A small-molecule ligand and the protein it binds are described below.
Small molecule (SMILES): OCC1CC1

Sequence of chain 1.B:
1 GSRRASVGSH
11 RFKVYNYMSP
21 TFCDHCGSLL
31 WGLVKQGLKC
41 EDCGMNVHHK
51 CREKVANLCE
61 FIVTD

Binding-site contacts:
Ligand atom C1 contacts residue TYR15 of chain 1.B at 3.1 Å (hydrophobic).
Ligand atom C3 contacts residue THR21 of chain 1.B at 4.4 Å.
Ligand atom O1 contacts residue PO41 of chain 1.J at 3.9 Å.
Ligand atom O1 contacts residue TYR15 of chain 1.B at 2.8 Å (h-bond).
Ligand atom C4 contacts residue TYR15 of chain 1.B at 3.9 Å (hydrophobic).
Ligand atom C4 contacts residue MET18 of chain 1.B at 3.0 Å (hydrophobic).
Ligand atom O1 contacts residue LYS39 of chain 1.B at 4.3 Å.
Ligand atom C3 contacts residue MET18 of chain 1.B at 3.1 Å (hydrophobic).
Ligand atom C4 contacts residue ASN16 of chain 1.B at 4.0 Å.
Ligand atom C3 contacts residue TYR15 of chain 1.B at 4.5 Å (hydrophobic).
Ligand atom C1 contacts residue PO41 of chain 1.J at 4.1 Å.
Ligand atom C3 contacts residue TYR17 of chain 1.B at 3.9 Å (hydrophobic).
Ligand atom C4 contacts residue SER19 of chain 1.B at 4.4 Å.
Ligand atom C3 contacts residue SER19 of chain 1.B at 3.8 Å.
Ligand atom C4 contacts residue TYR17 of chain 1.B at 3.9 Å (hydrophobic).
Ligand atom C2 contacts residue TYR15 of chain 1.B at 4.0 Å (hydrophobic).
Ligand atom C2 contacts residue MET18 of chain 1.B at 4.2 Å (hydrophobic).